Sequence of chain 1.A:
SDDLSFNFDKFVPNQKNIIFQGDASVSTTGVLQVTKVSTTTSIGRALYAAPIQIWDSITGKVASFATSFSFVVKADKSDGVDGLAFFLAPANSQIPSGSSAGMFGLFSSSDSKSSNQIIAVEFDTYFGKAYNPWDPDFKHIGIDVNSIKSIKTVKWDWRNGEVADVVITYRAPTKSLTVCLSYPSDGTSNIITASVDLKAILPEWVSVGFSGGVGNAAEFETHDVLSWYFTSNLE

A small-molecule ligand and the protein it binds are described below.
Small molecule (SMILES): CC(=O)N[C@@H]1[C@@H](O)[C@H](O)[C@@H](CO)O[C@H]1O

Binding-site contacts:
Ligand atom C6 contacts residue SER101 of chain 1.A at 4.4 Å.
Ligand atom C4 contacts residue SER112 of chain 1.A at 4.3 Å.
Ligand atom C5 contacts residue SER112 of chain 1.A at 3.7 Å.
Ligand atom C1 contacts residue SER112 of chain 1.A at 1.5 Å.
Ligand atom C7 contacts residue SER112 of chain 1.A at 3.9 Å.
Ligand atom N2 contacts residue SER101 of chain 1.A at 4.1 Å.
Ligand atom C2 contacts residue SER101 of chain 1.A at 4.0 Å.
Ligand atom C2 contacts residue SER112 of chain 1.A at 2.5 Å.
Ligand atom O5 contacts residue SER112 of chain 1.A at 2.4 Å (h-bond).
Ligand atom O5 contacts residue SER101 of chain 1.A at 3.9 Å.
Ligand atom C7 contacts residue SER101 of chain 1.A at 4.4 Å.
Ligand atom C6 contacts residue PRO100 of chain 1.A at 4.5 Å (hydrophobic).
Ligand atom C1 contacts residue SER101 of chain 1.A at 4.0 Å.
Ligand atom O5 contacts residue PRO100 of chain 1.A at 4.0 Å.
Ligand atom C3 contacts residue SER112 of chain 1.A at 3.8 Å.
Ligand atom N2 contacts residue SER112 of chain 1.A at 2.8 Å (h-bond).